The protein below binds the small molecule below.
Small molecule (SMILES): Nc1nc2c(ncn2[C@@H]2O[C@H](CO[P](=O)(O)OP(=O)(O)O)[C@@H](O[P](=O)(O)OP(=O)(O)O)[C@H]2O)c(=O)[nH]1

Binding-site contacts:
Ligand atom O2C contacts residue ARG417 of chain 1.D at 4.4 Å.
Ligand atom O2B contacts residue LYS615 of chain 1.D at 2.7 Å (salt-bridge).
Ligand atom O6 contacts residue ASP622 of chain 1.D at 3.0 Å (salt-bridge).
Ligand atom O3B contacts residue GLU54 of chain 1.E at 3.9 Å.
Ligand atom PC contacts residue ARG2 of chain 1.E at 4.2 Å.
Ligand atom O3A contacts residue LYS615 of chain 1.D at 4.0 Å.
Ligand atom O3B contacts residue ASP7 of chain 1.E at 4.1 Å.
Ligand atom N3 contacts residue ARG362 of chain 1.D at 3.8 Å.
Ligand atom O6 contacts residue VAL618 of chain 1.D at 3.8 Å.
Ligand atom C5 contacts residue HIS364 of chain 1.D at 4.4 Å.
Ligand atom O1A contacts residue ARG2 of chain 1.E at 4.3 Å.
Ligand atom O2' contacts residue ARG362 of chain 1.D at 2.8 Å (salt-bridge).
Ligand atom C2' contacts residue VAL3 of chain 1.E at 4.1 Å (hydrophobic).
Ligand atom C5 contacts residue VAL3 of chain 1.E at 4.2 Å (hydrophobic).
Ligand atom C2' contacts residue ARG362 of chain 1.D at 4.0 Å.
Ligand atom O6 contacts residue ILE619 of chain 1.D at 3.3 Å.
Ligand atom O2D contacts residue ARG51 of chain 1.E at 2.9 Å (salt-bridge).
Ligand atom O1A contacts residue THR4 of chain 1.E at 4.2 Å.
Ligand atom O1C contacts residue ARG362 of chain 1.D at 4.1 Å.
Ligand atom C8 contacts residue VAL3 of chain 1.E at 3.1 Å (hydrophobic).
Ligand atom PD contacts residue ARG51 of chain 1.E at 4.3 Å.
Ligand atom O5' contacts residue VAL3 of chain 1.E at 4.2 Å.
Ligand atom O1A contacts residue VAL3 of chain 1.E at 3.9 Å.
Ligand atom N7 contacts residue ILE619 of chain 1.D at 3.6 Å.
Ligand atom O1A contacts residue LYS615 of chain 1.D at 4.2 Å.
Ligand atom N9 contacts residue VAL3 of chain 1.E at 3.8 Å.
Ligand atom C5 contacts residue ILE619 of chain 1.D at 3.9 Å (hydrophobic).
Ligand atom C2 contacts residue ARG362 of chain 1.D at 3.6 Å.
Ligand atom N7 contacts residue VAL3 of chain 1.E at 3.4 Å.
Ligand atom O3B contacts residue LYS615 of chain 1.D at 3.5 Å (salt-bridge).
Ligand atom O2A contacts residue ARG2 of chain 1.E at 4.1 Å.
Ligand atom C6 contacts residue ASP622 of chain 1.D at 3.8 Å.
Ligand atom O2A contacts residue ALA1 of chain 1.E at 4.2 Å.
Ligand atom N1 contacts residue ARG362 of chain 1.D at 4.1 Å.
Ligand atom N2 contacts residue ARG362 of chain 1.D at 3.2 Å (salt-bridge).
Ligand atom C6 contacts residue ILE619 of chain 1.D at 4.0 Å (hydrophobic).
Ligand atom O3D contacts residue ARG417 of chain 1.D at 3.9 Å.
Ligand atom N1 contacts residue ASP622 of chain 1.D at 4.0 Å.
Ligand atom PB contacts residue LYS615 of chain 1.D at 3.6 Å.
Ligand atom O1C contacts residue ARG2 of chain 1.E at 2.9 Å (salt-bridge).

Sequence of chain 1.D:
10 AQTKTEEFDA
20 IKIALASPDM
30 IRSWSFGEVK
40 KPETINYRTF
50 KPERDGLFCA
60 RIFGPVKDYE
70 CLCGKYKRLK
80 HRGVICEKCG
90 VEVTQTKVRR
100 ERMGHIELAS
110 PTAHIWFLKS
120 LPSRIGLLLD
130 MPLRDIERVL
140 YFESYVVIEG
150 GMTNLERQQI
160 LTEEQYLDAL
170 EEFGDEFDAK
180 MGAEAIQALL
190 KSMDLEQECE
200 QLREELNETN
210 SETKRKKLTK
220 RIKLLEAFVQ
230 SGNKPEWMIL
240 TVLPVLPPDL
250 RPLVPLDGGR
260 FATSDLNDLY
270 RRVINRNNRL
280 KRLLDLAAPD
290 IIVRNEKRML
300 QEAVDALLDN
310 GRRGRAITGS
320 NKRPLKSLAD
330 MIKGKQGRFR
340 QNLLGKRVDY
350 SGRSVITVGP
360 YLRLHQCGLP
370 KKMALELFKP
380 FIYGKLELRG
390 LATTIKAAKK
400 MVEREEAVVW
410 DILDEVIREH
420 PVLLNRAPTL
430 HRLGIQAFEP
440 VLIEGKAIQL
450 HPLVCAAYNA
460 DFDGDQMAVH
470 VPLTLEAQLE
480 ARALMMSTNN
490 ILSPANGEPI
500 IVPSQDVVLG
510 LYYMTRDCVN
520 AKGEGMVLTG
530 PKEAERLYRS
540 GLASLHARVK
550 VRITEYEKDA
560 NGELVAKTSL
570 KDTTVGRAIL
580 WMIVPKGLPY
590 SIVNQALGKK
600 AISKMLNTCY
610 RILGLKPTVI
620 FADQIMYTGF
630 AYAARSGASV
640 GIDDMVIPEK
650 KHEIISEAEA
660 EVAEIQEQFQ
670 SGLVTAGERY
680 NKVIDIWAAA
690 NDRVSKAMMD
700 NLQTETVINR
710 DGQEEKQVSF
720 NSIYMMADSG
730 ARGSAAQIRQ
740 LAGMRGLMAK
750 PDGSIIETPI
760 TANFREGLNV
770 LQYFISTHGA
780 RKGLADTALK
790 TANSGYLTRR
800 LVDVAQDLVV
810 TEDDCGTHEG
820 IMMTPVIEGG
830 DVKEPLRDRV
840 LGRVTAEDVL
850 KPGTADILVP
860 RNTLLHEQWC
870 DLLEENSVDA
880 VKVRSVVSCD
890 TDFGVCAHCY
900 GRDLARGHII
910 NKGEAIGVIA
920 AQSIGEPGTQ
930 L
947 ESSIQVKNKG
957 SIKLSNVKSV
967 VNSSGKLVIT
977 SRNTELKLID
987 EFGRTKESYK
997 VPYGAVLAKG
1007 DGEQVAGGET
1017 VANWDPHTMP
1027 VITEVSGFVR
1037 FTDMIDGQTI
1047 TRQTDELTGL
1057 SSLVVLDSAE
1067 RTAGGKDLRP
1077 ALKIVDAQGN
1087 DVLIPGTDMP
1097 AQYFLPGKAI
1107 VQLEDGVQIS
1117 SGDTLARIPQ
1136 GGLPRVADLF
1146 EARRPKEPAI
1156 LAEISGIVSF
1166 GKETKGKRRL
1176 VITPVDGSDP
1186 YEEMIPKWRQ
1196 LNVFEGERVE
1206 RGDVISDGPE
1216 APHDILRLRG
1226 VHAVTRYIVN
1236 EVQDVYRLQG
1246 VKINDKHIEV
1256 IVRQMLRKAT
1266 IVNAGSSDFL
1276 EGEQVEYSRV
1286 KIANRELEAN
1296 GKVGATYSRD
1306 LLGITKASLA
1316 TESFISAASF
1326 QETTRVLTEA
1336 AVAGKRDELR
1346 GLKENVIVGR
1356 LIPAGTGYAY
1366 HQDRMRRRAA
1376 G

Sequence of chain 1.E:
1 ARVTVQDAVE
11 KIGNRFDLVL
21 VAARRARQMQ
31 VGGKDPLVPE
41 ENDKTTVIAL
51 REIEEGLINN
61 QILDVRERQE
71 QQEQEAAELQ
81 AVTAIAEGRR